Sequence of chain 1.A:
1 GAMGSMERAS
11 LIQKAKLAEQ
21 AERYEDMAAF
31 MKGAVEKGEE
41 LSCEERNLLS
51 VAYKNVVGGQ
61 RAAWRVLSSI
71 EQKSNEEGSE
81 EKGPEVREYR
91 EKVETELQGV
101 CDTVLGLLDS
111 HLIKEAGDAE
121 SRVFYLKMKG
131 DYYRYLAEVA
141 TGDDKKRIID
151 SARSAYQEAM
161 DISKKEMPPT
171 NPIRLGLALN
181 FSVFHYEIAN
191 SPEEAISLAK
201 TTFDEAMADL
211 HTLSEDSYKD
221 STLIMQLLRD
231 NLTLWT

Sequence of chain 1.B:
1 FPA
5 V

A protein and the small-molecule ligand that binds it are described below.
Small molecule (SMILES): [H]/N=C(\N)c1cc(-c2cccc(NC(=O)C3(Oc4ccccc4)CCOCC3)c2)cs1

Binding-site contacts:
Ligand atom C19 contacts residue PRO172 of chain 1.A at 3.3 Å (hydrophobic).
Ligand atom C28 contacts residue PRO172 of chain 1.A at 3.9 Å (hydrophobic).
Ligand atom N03 contacts residue VAL51 of chain 1.A at 3.8 Å.
Ligand atom S08 contacts residue GLU44 of chain 1.A at 3.7 Å.
Ligand atom C29 contacts residue PRO172 of chain 1.A at 3.9 Å (hydrophobic).
Ligand atom C10 contacts residue ASN47 of chain 1.A at 3.9 Å.
Ligand atom C02 contacts residue LEU48 of chain 1.A at 4.1 Å (hydrophobic).
Ligand atom C19 contacts residue GLY176 of chain 1.A at 4.0 Å.
Ligand atom C27 contacts residue ILE224 of chain 1.A at 3.8 Å (hydrophobic).
Ligand atom O20 contacts residue VAL5 of chain 1.B at 3.7 Å.
Ligand atom C18 contacts residue PRO172 of chain 1.A at 3.5 Å (hydrophobic).
Ligand atom N14 contacts residue ASN47 of chain 1.A at 3.2 Å (h-bond).
Ligand atom O16 contacts residue ILE173 of chain 1.A at 3.8 Å.
Ligand atom N01 contacts residue GLU19 of chain 1.A at 2.8 Å (salt-bridge).
Ligand atom C12 contacts residue ASN47 of chain 1.A at 4.0 Å.
Ligand atom C18 contacts residue ILE173 of chain 1.A at 3.9 Å (hydrophobic).
Ligand atom C19 contacts residue VAL5 of chain 1.B at 3.7 Å (hydrophobic).
Ligand atom C02 contacts residue GLU19 of chain 1.A at 3.6 Å.
Ligand atom C22 contacts residue ASN47 of chain 1.A at 3.7 Å.
Ligand atom N03 contacts residue GLU19 of chain 1.A at 2.9 Å (salt-bridge).
Ligand atom C06 contacts residue ASN47 of chain 1.A at 3.8 Å.
Ligand atom C09 contacts residue ASN47 of chain 1.A at 3.6 Å.
Ligand atom C15 contacts residue ASN47 of chain 1.A at 3.6 Å.
Ligand atom N01 contacts residue LEU48 of chain 1.A at 3.4 Å.
Ligand atom O16 contacts residue ASN47 of chain 1.A at 3.8 Å.
Ligand atom C13 contacts residue ASN47 of chain 1.A at 3.4 Å.
Ligand atom C19 contacts residue ILE224 of chain 1.A at 4.0 Å (hydrophobic).
Ligand atom C30 contacts residue ASN47 of chain 1.A at 3.2 Å.
Ligand atom C27 contacts residue ASP220 of chain 1.A at 3.8 Å.
Ligand atom C05 contacts residue ASN47 of chain 1.A at 3.7 Å.
Ligand atom C25 contacts residue ILE224 of chain 1.A at 4.0 Å (hydrophobic).
Ligand atom C28 contacts residue ILE224 of chain 1.A at 4.0 Å (hydrophobic).
Ligand atom O20 contacts residue LYS127 of chain 1.A at 3.5 Å.
Ligand atom C26 contacts residue ILE224 of chain 1.A at 3.8 Å (hydrophobic).
Ligand atom C11 contacts residue ASN47 of chain 1.A at 4.1 Å.
Ligand atom C07 contacts residue GLU44 of chain 1.A at 4.0 Å.
Ligand atom C26 contacts residue LEU223 of chain 1.A at 3.9 Å (hydrophobic).
Ligand atom C21 contacts residue VAL5 of chain 1.B at 3.5 Å (hydrophobic).
Ligand atom C28 contacts residue ASP220 of chain 1.A at 4.0 Å.
Ligand atom C25 contacts residue VAL5 of chain 1.B at 3.7 Å (hydrophobic).